This small molecule binds to this protein.
Small molecule (SMILES): CCCC(CCC)S(=O)(=O)C[C@@H](NC(=O)OCc1ccccc1)C(=O)N[C@@H](Cc1ccccc1)[C@H](O)CNCc1cccc(OC)c1

Sequence of chain 1.C:
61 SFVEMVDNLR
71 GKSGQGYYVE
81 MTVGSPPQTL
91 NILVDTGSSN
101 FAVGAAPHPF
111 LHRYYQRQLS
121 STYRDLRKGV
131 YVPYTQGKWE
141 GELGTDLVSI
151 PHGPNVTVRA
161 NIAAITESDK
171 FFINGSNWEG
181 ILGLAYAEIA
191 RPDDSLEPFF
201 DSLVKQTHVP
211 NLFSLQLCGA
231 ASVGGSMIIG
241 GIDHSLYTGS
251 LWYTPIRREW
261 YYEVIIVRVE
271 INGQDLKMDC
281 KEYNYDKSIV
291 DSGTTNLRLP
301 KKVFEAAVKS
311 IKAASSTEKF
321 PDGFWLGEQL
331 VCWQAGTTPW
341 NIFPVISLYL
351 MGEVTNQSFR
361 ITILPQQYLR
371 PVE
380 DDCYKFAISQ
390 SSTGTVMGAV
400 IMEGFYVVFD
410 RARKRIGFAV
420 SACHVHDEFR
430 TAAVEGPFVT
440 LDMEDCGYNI

Binding-site contacts:
Ligand atom C50 contacts residue THR135 of chain 1.C at 3.4 Å.
Ligand atom O21 contacts residue ASP95 of chain 1.C at 2.5 Å (salt-bridge).
Ligand atom C21 contacts residue ASP291 of chain 1.C at 3.5 Å.
Ligand atom O21 contacts residue GLY97 of chain 1.C at 3.4 Å (h-bond).
Ligand atom O21 contacts residue TYR134 of chain 1.C at 3.5 Å.
Ligand atom C9 contacts residue GLY293 of chain 1.C at 3.5 Å.
Ligand atom C5 contacts residue GLN136 of chain 1.C at 3.4 Å.
Ligand atom C1 contacts residue GLY76 of chain 1.C at 3.7 Å.
Ligand atom O8B contacts residue THR295 of chain 1.C at 3.1 Å (h-bond).
Ligand atom C1 contacts residue GLN75 of chain 1.C at 3.5 Å.
Ligand atom O11 contacts residue GLN136 of chain 1.C at 3.4 Å (h-bond).
Ligand atom O43 contacts residue GLN136 of chain 1.C at 3.4 Å.
Ligand atom O43 contacts residue THR135 of chain 1.C at 3.5 Å.
Ligand atom C13 contacts residue TYR134 of chain 1.C at 3.6 Å (hydrophobic).
Ligand atom C26 contacts residue GLY97 of chain 1.C at 3.2 Å.
Ligand atom O21 contacts residue SER98 of chain 1.C at 3.4 Å.
Ligand atom C50 contacts residue GLN136 of chain 1.C at 3.2 Å.
Ligand atom C21 contacts residue ASP95 of chain 1.C at 3.4 Å.
Ligand atom C18 contacts residue PHE171 of chain 1.C at 3.5 Å (hydrophobic).
Ligand atom C28 contacts residue PRO133 of chain 1.C at 3.4 Å (hydrophobic).
Ligand atom N23 contacts residue ASP291 of chain 1.C at 2.8 Å (salt-bridge).
Ligand atom C31 contacts residue SER98 of chain 1.C at 3.6 Å.
Ligand atom C30 contacts residue THR135 of chain 1.C at 3.2 Å.
Ligand atom C44 contacts residue THR135 of chain 1.C at 3.6 Å.
Ligand atom C24 contacts residue GLY97 of chain 1.C at 3.4 Å.
Ligand atom C2 contacts residue THR295 of chain 1.C at 3.6 Å.
Ligand atom C1 contacts residue LEU93 of chain 1.C at 3.5 Å (hydrophobic).
Ligand atom C14 contacts residue GLY293 of chain 1.C at 3.5 Å.
Ligand atom C14 contacts residue ASP95 of chain 1.C at 3.4 Å.
Ligand atom O11 contacts residue THR135 of chain 1.C at 3.2 Å (h-bond).
Ligand atom N23 contacts residue GLY97 of chain 1.C at 2.8 Å (h-bond).
Ligand atom C7 contacts residue THR295 of chain 1.C at 3.3 Å.
Ligand atom O8B contacts residue THR294 of chain 1.C at 3.6 Å.
Ligand atom C2 contacts residue GLY293 of chain 1.C at 3.5 Å.
Ligand atom C19 contacts residue GLN136 of chain 1.C at 3.7 Å.
Ligand atom N12 contacts residue GLY293 of chain 1.C at 3.2 Å (h-bond).
Ligand atom C17 contacts residue TRP178 of chain 1.C at 3.6 Å (hydrophobic).
Ligand atom C24 contacts residue ASP291 of chain 1.C at 3.6 Å.
Ligand atom C22 contacts residue ASP291 of chain 1.C at 3.2 Å.
Ligand atom O11 contacts residue TYR134 of chain 1.C at 3.4 Å.